Sequence of chain 36.A:
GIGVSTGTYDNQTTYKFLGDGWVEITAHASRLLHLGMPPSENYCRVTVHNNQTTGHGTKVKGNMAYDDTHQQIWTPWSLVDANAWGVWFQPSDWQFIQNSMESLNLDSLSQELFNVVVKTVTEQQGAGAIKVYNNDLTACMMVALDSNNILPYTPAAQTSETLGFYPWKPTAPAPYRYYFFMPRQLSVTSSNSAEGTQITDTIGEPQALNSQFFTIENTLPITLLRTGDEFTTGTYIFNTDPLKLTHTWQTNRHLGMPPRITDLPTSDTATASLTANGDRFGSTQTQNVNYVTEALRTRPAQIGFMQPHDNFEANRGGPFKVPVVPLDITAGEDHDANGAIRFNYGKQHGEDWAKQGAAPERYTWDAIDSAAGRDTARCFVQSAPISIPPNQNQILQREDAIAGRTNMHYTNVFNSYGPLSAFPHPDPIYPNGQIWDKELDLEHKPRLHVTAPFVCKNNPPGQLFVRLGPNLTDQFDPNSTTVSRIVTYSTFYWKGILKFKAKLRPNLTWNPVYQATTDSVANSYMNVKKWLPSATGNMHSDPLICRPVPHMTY

Binding-site contacts:
Ligand atom C4 contacts residue TRP201 of chain 36.A at 3.3 Å (hydrophobic).
Ligand atom O2 contacts residue TRP201 of chain 36.A at 4.3 Å.
Ligand atom C5' contacts residue TRP201 of chain 36.A at 3.5 Å (hydrophobic).
Ligand atom N1 contacts residue TRP201 of chain 36.A at 4.0 Å.
Ligand atom C1' contacts residue TRP201 of chain 36.A at 4.5 Å (hydrophobic).
Ligand atom C2 contacts residue TRP201 of chain 36.A at 3.9 Å (hydrophobic).
Ligand atom O2 contacts residue LEU197 of chain 36.A at 4.0 Å.
Ligand atom O5' contacts residue TRP201 of chain 36.A at 3.6 Å.
Ligand atom C4' contacts residue TRP201 of chain 36.A at 4.3 Å (hydrophobic).
Ligand atom N3 contacts residue TRP201 of chain 36.A at 3.6 Å.
Ligand atom C2' contacts residue TRP201 of chain 36.A at 3.6 Å (hydrophobic).
Ligand atom C6 contacts residue TRP201 of chain 36.A at 3.5 Å (hydrophobic).
Ligand atom C2' contacts residue LYS682 of chain 36.A at 3.6 Å.
Ligand atom O2 contacts residue LYS682 of chain 36.A at 4.2 Å.
Ligand atom C5 contacts residue TRP201 of chain 36.A at 3.4 Å (hydrophobic).
Ligand atom N4 contacts residue ASP199 of chain 36.A at 4.0 Å.
Ligand atom N4 contacts residue TRP201 of chain 36.A at 3.8 Å.
Ligand atom C3' contacts residue LYS682 of chain 36.A at 3.8 Å.
Ligand atom C1' contacts residue LYS682 of chain 36.A at 4.5 Å.
Ligand atom N4 contacts residue GLY198 of chain 36.A at 3.8 Å.
Ligand atom O3' contacts residue LYS682 of chain 36.A at 3.1 Å (salt-bridge).
Ligand atom C3' contacts residue TRP201 of chain 36.A at 4.1 Å (hydrophobic).
Ligand atom O4' contacts residue TRP201 of chain 36.A at 4.5 Å.
Ligand atom OP1 contacts residue PRO423 of chain 36.A at 3.6 Å.

The protein below binds the small molecule below.
Small molecule (SMILES): Nc1ccn([C@H]2C[C@H](O)[C@@H](COP(=O)(O)O)O2)c(=O)n1